A small-molecule ligand and the protein it binds are described below.
Small molecule (SMILES): CC(=O)N[C@H]1[C@H](O[C@H]2[C@H](O)[C@@H](NC(C)=O)CO[C@@H]2CO)O[C@H](CO)[C@@H](O)[C@@H]1O

Sequence of chain 1.B:
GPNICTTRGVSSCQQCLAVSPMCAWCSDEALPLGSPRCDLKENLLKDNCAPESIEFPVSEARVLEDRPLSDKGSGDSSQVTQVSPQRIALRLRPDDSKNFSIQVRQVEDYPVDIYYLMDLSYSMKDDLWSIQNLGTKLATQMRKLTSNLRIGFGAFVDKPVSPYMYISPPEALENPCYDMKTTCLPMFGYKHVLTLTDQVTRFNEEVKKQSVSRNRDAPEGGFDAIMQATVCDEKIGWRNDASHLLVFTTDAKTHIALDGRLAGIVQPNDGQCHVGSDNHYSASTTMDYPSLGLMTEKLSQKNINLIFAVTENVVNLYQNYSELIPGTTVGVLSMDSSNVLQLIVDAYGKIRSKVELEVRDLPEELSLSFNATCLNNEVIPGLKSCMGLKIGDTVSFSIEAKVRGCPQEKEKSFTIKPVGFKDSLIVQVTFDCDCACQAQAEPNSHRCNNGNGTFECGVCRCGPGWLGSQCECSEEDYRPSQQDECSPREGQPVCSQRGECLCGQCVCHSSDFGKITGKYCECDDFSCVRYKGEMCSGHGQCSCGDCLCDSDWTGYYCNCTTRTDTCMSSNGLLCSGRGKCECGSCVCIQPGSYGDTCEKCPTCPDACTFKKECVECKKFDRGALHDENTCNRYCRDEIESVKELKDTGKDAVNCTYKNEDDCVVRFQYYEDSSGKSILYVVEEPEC

Binding-site contacts:
Ligand atom O6 contacts residue GLN271 of chain 1.A at 4.2 Å.
Ligand atom C4 contacts residue MET272 of chain 1.A at 4.3 Å (hydrophobic).
Ligand atom C7 contacts residue ASN320 of chain 1.B at 4.2 Å.
Ligand atom C4 contacts residue ASN320 of chain 1.B at 3.8 Å.
Ligand atom C6 contacts residue ASN320 of chain 1.B at 3.1 Å.
Ligand atom N2 contacts residue LEU317 of chain 1.B at 4.4 Å.
Ligand atom C2 contacts residue MET272 of chain 1.A at 3.9 Å (hydrophobic).
Ligand atom O6 contacts residue ASN320 of chain 1.B at 3.1 Å (h-bond).
Ligand atom C2 contacts residue ASN316 of chain 1.B at 4.5 Å.
Ligand atom O7 contacts residue ASN316 of chain 1.B at 3.5 Å.
Ligand atom O5 contacts residue ASN320 of chain 1.B at 2.5 Å (h-bond).
Ligand atom C8 contacts residue ASN320 of chain 1.B at 4.3 Å.
Ligand atom C8 contacts residue MET272 of chain 1.A at 4.0 Å (hydrophobic).
Ligand atom N2 contacts residue ASN316 of chain 1.B at 3.4 Å.
Ligand atom C1 contacts residue MET272 of chain 1.A at 4.0 Å (hydrophobic).
Ligand atom C5 contacts residue MET272 of chain 1.A at 4.5 Å (hydrophobic).
Ligand atom C6 contacts residue MET272 of chain 1.A at 3.7 Å (hydrophobic).
Ligand atom O7 contacts residue LEU317 of chain 1.B at 4.1 Å.
Ligand atom C8 contacts residue ARG248 of chain 1.A at 3.5 Å.
Ligand atom C5 contacts residue ASN320 of chain 1.B at 3.2 Å.
Ligand atom C1 contacts residue ASN320 of chain 1.B at 1.4 Å.
Ligand atom C7 contacts residue LEU317 of chain 1.B at 4.3 Å (hydrophobic).
Ligand atom C1 contacts residue ASN316 of chain 1.B at 3.8 Å.
Ligand atom C7 contacts residue ASN316 of chain 1.B at 3.8 Å.
Ligand atom C2 contacts residue ASN320 of chain 1.B at 2.5 Å.
Ligand atom N2 contacts residue ASN320 of chain 1.B at 3.3 Å (h-bond).
Ligand atom C3 contacts residue ASN320 of chain 1.B at 3.7 Å.
Ligand atom C6 contacts residue GLN271 of chain 1.A at 4.2 Å.

Sequence of chain 1.A:
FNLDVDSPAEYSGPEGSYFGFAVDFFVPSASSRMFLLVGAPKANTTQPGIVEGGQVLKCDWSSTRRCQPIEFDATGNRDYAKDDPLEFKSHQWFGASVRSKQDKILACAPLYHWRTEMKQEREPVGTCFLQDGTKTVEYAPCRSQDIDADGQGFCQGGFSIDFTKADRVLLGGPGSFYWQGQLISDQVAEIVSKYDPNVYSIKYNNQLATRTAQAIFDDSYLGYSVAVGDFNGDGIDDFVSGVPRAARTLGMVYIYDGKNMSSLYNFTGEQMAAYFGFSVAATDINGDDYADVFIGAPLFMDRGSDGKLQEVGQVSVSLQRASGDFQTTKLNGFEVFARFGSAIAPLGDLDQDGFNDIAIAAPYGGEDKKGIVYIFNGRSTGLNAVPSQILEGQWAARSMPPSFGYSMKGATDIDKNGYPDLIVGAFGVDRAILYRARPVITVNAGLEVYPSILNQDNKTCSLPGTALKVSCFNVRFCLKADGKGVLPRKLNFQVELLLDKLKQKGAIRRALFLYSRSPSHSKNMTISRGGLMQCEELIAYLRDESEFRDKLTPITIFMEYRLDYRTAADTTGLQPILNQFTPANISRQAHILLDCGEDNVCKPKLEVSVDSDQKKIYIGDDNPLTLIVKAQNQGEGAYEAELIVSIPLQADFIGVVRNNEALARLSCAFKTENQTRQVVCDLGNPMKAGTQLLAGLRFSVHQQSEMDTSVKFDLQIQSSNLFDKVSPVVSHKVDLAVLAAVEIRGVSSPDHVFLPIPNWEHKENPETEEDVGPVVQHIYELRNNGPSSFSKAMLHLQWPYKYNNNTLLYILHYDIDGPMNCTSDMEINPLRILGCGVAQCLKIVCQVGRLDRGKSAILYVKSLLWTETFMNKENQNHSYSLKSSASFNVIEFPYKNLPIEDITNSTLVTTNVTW